A small-molecule ligand and the protein it binds are described below.
Small molecule (SMILES): C[C@H](C[C@@H](C[C@H](C[C@@H](C[C@@H](CCN1CCCC1=O)N1CCCC1=O)N1CCCC1=O)N1CCCC1=O)N1CCCC1=O)N1CCCC1=O

Sequence of chain 4.A:
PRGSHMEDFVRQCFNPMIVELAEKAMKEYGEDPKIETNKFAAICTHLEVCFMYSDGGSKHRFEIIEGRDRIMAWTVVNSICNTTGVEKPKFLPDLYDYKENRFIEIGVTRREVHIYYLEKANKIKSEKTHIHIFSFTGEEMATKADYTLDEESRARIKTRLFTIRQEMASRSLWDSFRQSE

Binding-site contacts:
Ligand atom C35 contacts residue ILE79 of chain 4.A at 4.0 Å (hydrophobic).
Ligand atom O03 contacts residue MET32 of chain 4.A at 3.9 Å.
Ligand atom O03 contacts residue PHE66 of chain 4.A at 4.3 Å.
Ligand atom C34 contacts residue LEU36 of chain 4.A at 4.4 Å (hydrophobic).
Ligand atom O06 contacts residue ILE79 of chain 4.A at 3.8 Å.
Ligand atom N04 contacts residue PHE66 of chain 4.A at 4.1 Å.
Ligand atom C33 contacts residue ILE79 of chain 4.A at 4.1 Å (hydrophobic).
Ligand atom C27 contacts residue PHE66 of chain 4.A at 3.9 Å (hydrophobic).
Ligand atom C36 contacts residue GLU81 of chain 4.A at 4.5 Å.
Ligand atom C27 contacts residue MET67 of chain 4.A at 4.4 Å (hydrophobic).
Ligand atom C06 contacts residue MET32 of chain 4.A at 3.5 Å (hydrophobic).
Ligand atom C06 contacts residue PHE66 of chain 4.A at 3.9 Å (hydrophobic).
Ligand atom C34 contacts residue PHE66 of chain 4.A at 4.1 Å (hydrophobic).
Ligand atom C28 contacts residue PHE66 of chain 4.A at 3.8 Å (hydrophobic).
Ligand atom C05 contacts residue PHE66 of chain 4.A at 4.5 Å (hydrophobic).
Ligand atom C36 contacts residue ARG83 of chain 4.A at 4.0 Å.
Ligand atom C35 contacts residue ARG83 of chain 4.A at 4.3 Å.
Ligand atom C04 contacts residue MET32 of chain 4.A at 3.5 Å (hydrophobic).
Ligand atom C26 contacts residue PHE66 of chain 4.A at 3.7 Å (hydrophobic).
Ligand atom C06 contacts residue ILE79 of chain 4.A at 4.5 Å (hydrophobic).
Ligand atom C05 contacts residue MET32 of chain 4.A at 4.2 Å (hydrophobic).
Ligand atom C36 contacts residue ILE79 of chain 4.A at 3.8 Å (hydrophobic).
Ligand atom C28 contacts residue ILE33 of chain 4.A at 4.5 Å (hydrophobic).
Ligand atom C35 contacts residue GLY82 of chain 4.A at 4.3 Å.
Ligand atom C08 contacts residue MET32 of chain 4.A at 3.8 Å (hydrophobic).
Ligand atom O06 contacts residue ARG83 of chain 4.A at 4.4 Å.
Ligand atom C07 contacts residue MET32 of chain 4.A at 4.3 Å (hydrophobic).
Ligand atom C05 contacts residue ILE79 of chain 4.A at 4.5 Å (hydrophobic).
Ligand atom C35 contacts residue GLU81 of chain 4.A at 3.8 Å.
Ligand atom C35 contacts residue PHE66 of chain 4.A at 4.3 Å (hydrophobic).
Ligand atom C29 contacts residue PHE66 of chain 4.A at 4.2 Å (hydrophobic).
Ligand atom C37 contacts residue ILE79 of chain 4.A at 4.1 Å (hydrophobic).